Sequence of chain 1.A:
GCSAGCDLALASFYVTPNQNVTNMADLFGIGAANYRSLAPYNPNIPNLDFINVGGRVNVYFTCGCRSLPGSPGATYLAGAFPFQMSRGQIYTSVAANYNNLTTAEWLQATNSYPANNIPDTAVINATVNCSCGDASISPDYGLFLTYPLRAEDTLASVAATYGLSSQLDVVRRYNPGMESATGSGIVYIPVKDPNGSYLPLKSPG

Binding-site contacts:
Ligand atom N2 contacts residue ASN127 of chain 1.A at 3.0 Å (h-bond).
Ligand atom O7 contacts residue THR112 of chain 1.A at 4.2 Å.
Ligand atom C6 contacts residue ARG68 of chain 1.A at 4.4 Å.
Ligand atom O7 contacts residue ASN113 of chain 1.A at 3.3 Å (h-bond).
Ligand atom C7 contacts residue VAL125 of chain 1.A at 4.0 Å (hydrophobic).
Ligand atom C8 contacts residue ILE126 of chain 1.A at 3.7 Å (hydrophobic).
Ligand atom C7 contacts residue ASN127 of chain 1.A at 3.7 Å.
Ligand atom O7 contacts residue ASN127 of chain 1.A at 3.9 Å.
Ligand atom C8 contacts residue SER114 of chain 1.A at 3.9 Å.
Ligand atom O7 contacts residue SER114 of chain 1.A at 3.2 Å (h-bond).
Ligand atom C2 contacts residue ASN127 of chain 1.A at 2.5 Å.
Ligand atom C7 contacts residue SER114 of chain 1.A at 3.7 Å.
Ligand atom O5 contacts residue ASN127 of chain 1.A at 2.3 Å (h-bond).
Ligand atom C7 contacts residue ASN113 of chain 1.A at 3.2 Å.
Ligand atom C5 contacts residue ASN127 of chain 1.A at 3.5 Å.
Ligand atom O6 contacts residue ARG68 of chain 1.A at 3.9 Å.
Ligand atom C1 contacts residue ASN127 of chain 1.A at 1.4 Å.
Ligand atom N2 contacts residue VAL125 of chain 1.A at 3.7 Å.
Ligand atom C8 contacts residue VAL125 of chain 1.A at 3.2 Å (hydrophobic).
Ligand atom C8 contacts residue TYR115 of chain 1.A at 3.6 Å (hydrophobic).
Ligand atom N2 contacts residue ASN113 of chain 1.A at 3.9 Å.
Ligand atom C7 contacts residue ILE126 of chain 1.A at 4.5 Å (hydrophobic).
Ligand atom C4 contacts residue ASN127 of chain 1.A at 4.2 Å.
Ligand atom C8 contacts residue ASN113 of chain 1.A at 3.2 Å.
Ligand atom C3 contacts residue ASN127 of chain 1.A at 3.8 Å.

This small molecule binds to this protein.
Small molecule (SMILES): CC(=O)N[C@H]1[C@H](O[C@H]2[C@H](O)[C@@H](NC(C)=O)CO[C@@H]2CO)O[C@H](CO)[C@@H](O)[C@@H]1O